The small molecule below binds the protein below.
Small molecule (SMILES): Nc1ncnc2c1ncn2[C@@H]1O[C@H](CO[P](=O)(O)O[P](=O)(O)NP(=O)(O)O)[C@@H](O)[C@H]1O

Sequence of chain 1.C:
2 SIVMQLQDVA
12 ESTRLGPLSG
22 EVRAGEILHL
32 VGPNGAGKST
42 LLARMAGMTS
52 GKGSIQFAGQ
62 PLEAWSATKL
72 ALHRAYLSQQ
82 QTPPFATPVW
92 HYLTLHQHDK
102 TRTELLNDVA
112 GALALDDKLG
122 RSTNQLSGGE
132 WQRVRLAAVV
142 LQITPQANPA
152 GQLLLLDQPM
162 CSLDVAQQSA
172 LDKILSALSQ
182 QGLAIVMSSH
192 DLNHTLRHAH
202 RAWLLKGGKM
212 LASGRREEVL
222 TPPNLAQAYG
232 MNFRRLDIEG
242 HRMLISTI

Sequence of chain 1.D:
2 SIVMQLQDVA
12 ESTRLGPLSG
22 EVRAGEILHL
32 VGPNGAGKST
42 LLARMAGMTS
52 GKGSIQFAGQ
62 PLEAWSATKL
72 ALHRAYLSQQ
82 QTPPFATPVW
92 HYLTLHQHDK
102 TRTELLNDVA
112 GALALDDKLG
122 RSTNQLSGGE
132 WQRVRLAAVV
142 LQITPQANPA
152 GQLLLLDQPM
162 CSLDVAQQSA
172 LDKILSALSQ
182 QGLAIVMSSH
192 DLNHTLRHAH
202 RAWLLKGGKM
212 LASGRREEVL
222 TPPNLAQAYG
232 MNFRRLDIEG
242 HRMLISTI

Binding-site contacts:
Ligand atom N3 contacts residue ARG15 of chain 1.D at 3.6 Å.
Ligand atom O2A contacts residue SER128 of chain 1.C at 3.5 Å.
Ligand atom O1A contacts residue GLY38 of chain 1.D at 3.4 Å.
Ligand atom N1 contacts residue ARG15 of chain 1.D at 3.2 Å (salt-bridge).
Ligand atom C2' contacts residue GLU131 of chain 1.C at 3.1 Å.
Ligand atom O2A contacts residue SER40 of chain 1.D at 3.2 Å.
Ligand atom O2A contacts residue MG1 of chain 1.L at 3.3 Å.
Ligand atom C5' contacts residue GLY38 of chain 1.D at 3.5 Å.
Ligand atom O3G contacts residue SER128 of chain 1.C at 3.5 Å (h-bond).
Ligand atom O3G contacts residue GLN80 of chain 1.D at 3.1 Å (h-bond).
Ligand atom O2G contacts residue SER128 of chain 1.C at 2.6 Å (h-bond).
Ligand atom O1G contacts residue HIS191 of chain 1.D at 3.0 Å.
Ligand atom O2G contacts residue ASN35 of chain 1.D at 2.9 Å (h-bond).
Ligand atom O1A contacts residue THR41 of chain 1.D at 2.6 Å (h-bond).
Ligand atom O1B contacts residue GLY38 of chain 1.D at 3.1 Å (h-bond).
Ligand atom O3G contacts residue GLY129 of chain 1.C at 3.5 Å (h-bond).
Ligand atom PG contacts residue SER128 of chain 1.C at 3.2 Å.
Ligand atom O2' contacts residue GLU131 of chain 1.C at 2.8 Å (salt-bridge).
Ligand atom N3B contacts residue ASN35 of chain 1.D at 3.5 Å.
Ligand atom O3A contacts residue GLY38 of chain 1.D at 3.1 Å (h-bond).
Ligand atom O2B contacts residue SER40 of chain 1.D at 3.0 Å (h-bond).
Ligand atom C6 contacts residue ARG15 of chain 1.D at 3.6 Å.
Ligand atom N3B contacts residue SER128 of chain 1.C at 3.2 Å (h-bond).
Ligand atom C5 contacts residue ARG15 of chain 1.D at 3.4 Å.
Ligand atom C4 contacts residue ARG15 of chain 1.D at 3.6 Å.
Ligand atom PB contacts residue MG1 of chain 1.L at 3.6 Å.
Ligand atom C2 contacts residue ARG15 of chain 1.D at 3.3 Å.
Ligand atom O3G contacts residue MG1 of chain 1.L at 2.0 Å.
Ligand atom O2G contacts residue GLY130 of chain 1.C at 3.0 Å (h-bond).
Ligand atom O4' contacts residue ARG15 of chain 1.D at 3.1 Å.
Ligand atom O1A contacts residue SER40 of chain 1.D at 3.2 Å (h-bond).
Ligand atom C4' contacts residue ARG15 of chain 1.D at 3.6 Å.
Ligand atom PB contacts residue LYS39 of chain 1.D at 3.6 Å.
Ligand atom O3A contacts residue LYS39 of chain 1.D at 3.5 Å (salt-bridge).
Ligand atom O1B contacts residue LYS39 of chain 1.D at 2.7 Å (salt-bridge).
Ligand atom O2B contacts residue MG1 of chain 1.L at 2.1 Å.
Ligand atom PG contacts residue MG1 of chain 1.L at 3.4 Å.
Ligand atom O1G contacts residue LYS39 of chain 1.D at 3.2 Å (salt-bridge).
Ligand atom O2' contacts residue ARG122 of chain 1.C at 2.7 Å (salt-bridge).
Ligand atom N3B contacts residue GLY36 of chain 1.D at 3.3 Å (h-bond).